Sequence of chain 14.A:
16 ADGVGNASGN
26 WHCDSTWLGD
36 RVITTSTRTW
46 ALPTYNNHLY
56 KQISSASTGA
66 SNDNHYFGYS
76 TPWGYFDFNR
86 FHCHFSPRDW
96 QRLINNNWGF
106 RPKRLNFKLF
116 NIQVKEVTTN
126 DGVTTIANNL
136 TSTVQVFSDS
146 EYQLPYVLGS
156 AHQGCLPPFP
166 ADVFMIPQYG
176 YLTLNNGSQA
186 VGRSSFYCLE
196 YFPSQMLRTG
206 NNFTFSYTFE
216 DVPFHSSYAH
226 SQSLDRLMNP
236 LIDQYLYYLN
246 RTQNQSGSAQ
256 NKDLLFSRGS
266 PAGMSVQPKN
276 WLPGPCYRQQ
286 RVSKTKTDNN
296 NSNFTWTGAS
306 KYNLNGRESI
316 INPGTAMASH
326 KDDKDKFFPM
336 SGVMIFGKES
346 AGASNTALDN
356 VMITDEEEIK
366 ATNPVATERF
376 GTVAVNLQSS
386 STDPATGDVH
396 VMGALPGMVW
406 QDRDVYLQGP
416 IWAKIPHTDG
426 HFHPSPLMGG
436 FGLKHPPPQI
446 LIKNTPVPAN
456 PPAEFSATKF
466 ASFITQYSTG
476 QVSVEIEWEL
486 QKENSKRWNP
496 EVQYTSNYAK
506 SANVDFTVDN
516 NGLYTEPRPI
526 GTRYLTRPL

A protein and the small-molecule ligand that binds it are described below.
Small molecule (SMILES): Nc1ncnc2c1ncn2[C@@H]1C[C@@H](O)[C@@H](COP(=O)(O)O)O1

Binding-site contacts:
Ligand atom N9 contacts residue GLY437 of chain 14.A at 3.3 Å (h-bond).
Ligand atom C2' contacts residue ASP216 of chain 14.A at 4.3 Å.
Ligand atom O2P contacts residue HIS426 of chain 14.A at 3.6 Å.
Ligand atom N9 contacts residue VAL217 of chain 14.A at 4.3 Å.
Ligand atom C4 contacts residue PRO218 of chain 14.A at 4.1 Å (hydrophobic).
Ligand atom C2' contacts residue GLY437 of chain 14.A at 2.8 Å.
Ligand atom N7 contacts residue VAL217 of chain 14.A at 3.7 Å.
Ligand atom N1 contacts residue HIS428 of chain 14.A at 3.3 Å.
Ligand atom C1' contacts residue GLY437 of chain 14.A at 3.3 Å.
Ligand atom C3' contacts residue GLU215 of chain 14.A at 3.3 Å.
Ligand atom O3' contacts residue GLY437 of chain 14.A at 3.9 Å.
Ligand atom C3' contacts residue GLY437 of chain 14.A at 3.9 Å.
Ligand atom N7 contacts residue PRO429 of chain 14.A at 4.3 Å.
Ligand atom C8 contacts residue PRO218 of chain 14.A at 4.2 Å (hydrophobic).
Ligand atom C6 contacts residue PRO218 of chain 14.A at 4.2 Å (hydrophobic).
Ligand atom C6 contacts residue HIS428 of chain 14.A at 4.2 Å.
Ligand atom C6 contacts residue SER430 of chain 14.A at 4.2 Å.
Ligand atom C8 contacts residue VAL217 of chain 14.A at 3.5 Å (hydrophobic).
Ligand atom C2' contacts residue GLU215 of chain 14.A at 3.6 Å.
Ligand atom N7 contacts residue PRO218 of chain 14.A at 4.0 Å.
Ligand atom N9 contacts residue PRO218 of chain 14.A at 4.2 Å.
Ligand atom N6 contacts residue SER430 of chain 14.A at 3.7 Å.
Ligand atom C2 contacts residue HIS428 of chain 14.A at 3.8 Å.
Ligand atom P contacts residue HIS426 of chain 14.A at 3.9 Å.
Ligand atom C8 contacts residue GLY437 of chain 14.A at 2.8 Å.
Ligand atom P contacts residue LYS439 of chain 14.A at 3.3 Å.
Ligand atom N3 contacts residue PRO429 of chain 14.A at 4.4 Å.
Ligand atom O3' contacts residue ILE420 of chain 14.A at 4.2 Å.
Ligand atom N9 contacts residue PRO429 of chain 14.A at 4.3 Å.
Ligand atom C8 contacts residue PRO429 of chain 14.A at 4.3 Å (hydrophobic).
Ligand atom O3' contacts residue LYS439 of chain 14.A at 3.5 Å.
Ligand atom N7 contacts residue GLY437 of chain 14.A at 3.5 Å (h-bond).
Ligand atom N6 contacts residue ASP407 of chain 14.A at 3.6 Å (salt-bridge).
Ligand atom O1P contacts residue HIS426 of chain 14.A at 2.7 Å (h-bond).
Ligand atom N6 contacts residue HIS428 of chain 14.A at 4.0 Å.
Ligand atom O1P contacts residue LYS439 of chain 14.A at 2.6 Å.
Ligand atom O3P contacts residue LYS439 of chain 14.A at 2.9 Å.
Ligand atom O5' contacts residue LYS439 of chain 14.A at 3.8 Å.
Ligand atom C5 contacts residue PRO218 of chain 14.A at 4.0 Å (hydrophobic).
Ligand atom O3' contacts residue GLU215 of chain 14.A at 3.5 Å (salt-bridge).